Sequence of chain 1.A:
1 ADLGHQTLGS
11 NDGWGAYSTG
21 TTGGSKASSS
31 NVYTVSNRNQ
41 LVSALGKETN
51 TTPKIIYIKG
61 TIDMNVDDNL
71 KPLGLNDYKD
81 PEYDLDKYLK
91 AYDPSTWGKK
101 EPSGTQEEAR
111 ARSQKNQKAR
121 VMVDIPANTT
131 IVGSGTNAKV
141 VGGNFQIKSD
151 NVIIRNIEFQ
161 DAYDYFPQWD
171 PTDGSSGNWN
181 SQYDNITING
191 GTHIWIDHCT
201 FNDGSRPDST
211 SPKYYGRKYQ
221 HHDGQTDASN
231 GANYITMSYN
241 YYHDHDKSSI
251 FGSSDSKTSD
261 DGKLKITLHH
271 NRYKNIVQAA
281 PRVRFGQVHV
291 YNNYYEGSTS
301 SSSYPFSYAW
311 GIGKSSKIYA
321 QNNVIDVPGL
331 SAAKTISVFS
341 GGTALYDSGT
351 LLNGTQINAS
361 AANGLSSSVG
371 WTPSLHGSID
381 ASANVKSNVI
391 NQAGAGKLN

Binding-site contacts:
Ligand atom O2 contacts residue ASN178 of chain 1.A at 3.5 Å (h-bond).
Ligand atom O6A contacts residue LYS257 of chain 1.A at 3.0 Å (salt-bridge).
Ligand atom O5 contacts residue GLN278 of chain 1.A at 3.4 Å (h-bond).
Ligand atom O6B contacts residue ARG282 of chain 1.A at 3.0 Å (salt-bridge).
Ligand atom O3 contacts residue GLN182 of chain 1.A at 3.3 Å (h-bond).
Ligand atom O6A contacts residue SER253 of chain 1.A at 2.8 Å (h-bond).
Ligand atom O6A contacts residue ASP223 of chain 1.A at 2.9 Å (salt-bridge).
Ligand atom C4 contacts residue ILE250 of chain 1.A at 3.5 Å (hydrophobic).
Ligand atom O5 contacts residue CA1 of chain 1.D at 2.7 Å.
Ligand atom C6 contacts residue SER253 of chain 1.A at 3.6 Å.
Ligand atom O5 contacts residue CA1 of chain 1.E at 2.3 Å.
Ligand atom O6A contacts residue ARG282 of chain 1.A at 2.8 Å (salt-bridge).
Ligand atom O6A contacts residue CA1 of chain 1.C at 2.6 Å.
Ligand atom O6A contacts residue ASN180 of chain 1.A at 3.1 Å (h-bond).
Ligand atom C6 contacts residue LYS247 of chain 1.A at 3.6 Å.
Ligand atom O6A contacts residue CA1 of chain 1.E at 2.3 Å.
Ligand atom C6 contacts residue ARG282 of chain 1.A at 3.6 Å.
Ligand atom O6A contacts residue ASP227 of chain 1.A at 3.5 Å (salt-bridge).
Ligand atom C1 contacts residue CA1 of chain 1.E at 3.3 Å.
Ligand atom O3 contacts residue ARG284 of chain 1.A at 2.9 Å (salt-bridge).
Ligand atom O6B contacts residue LYS118 of chain 1.A at 3.5 Å (salt-bridge).
Ligand atom O6A contacts residue LYS247 of chain 1.A at 2.8 Å (salt-bridge).
Ligand atom O2 contacts residue ASN230 of chain 1.A at 3.0 Å (h-bond).
Ligand atom C1 contacts residue GLN278 of chain 1.A at 3.4 Å.
Ligand atom O6A contacts residue CA1 of chain 1.D at 2.3 Å.
Ligand atom O6B contacts residue CA1 of chain 1.C at 3.6 Å.
Ligand atom O6B contacts residue ILE250 of chain 1.A at 3.6 Å.
Ligand atom C6 contacts residue CA1 of chain 1.C at 3.5 Å.
Ligand atom C5 contacts residue CA1 of chain 1.E at 3.3 Å.
Ligand atom O3 contacts residue ASP173 of chain 1.A at 2.6 Å (salt-bridge).
Ligand atom C3 contacts residue ASP173 of chain 1.A at 3.7 Å.
Ligand atom C5 contacts residue CA1 of chain 1.D at 3.5 Å.
Ligand atom O3 contacts residue CA1 of chain 1.D at 2.7 Å.
Ligand atom O6B contacts residue CA1 of chain 1.E at 2.6 Å.
Ligand atom O6B contacts residue LYS257 of chain 1.A at 3.6 Å.
Ligand atom O2 contacts residue ARG284 of chain 1.A at 3.0 Å (salt-bridge).
Ligand atom C6 contacts residue CA1 of chain 1.D at 3.2 Å.
Ligand atom C6 contacts residue CA1 of chain 1.E at 3.1 Å.
Ligand atom O3 contacts residue ASN189 of chain 1.A at 2.6 Å (h-bond).
Ligand atom O2 contacts residue GLN182 of chain 1.A at 3.1 Å (h-bond).

A protein and the small-molecule ligand that binds it are described below.
Small molecule (SMILES): O=C(O)[C@H]1O[C@H](O[C@@H]2[C@H](O)[C@@H](O)[C@@H](O[C@@H]3[C@H](O)[C@@H](O)[C@@H](O[C@@H]4[C@H](O)[C@@H](O)[C@@H](O[C@@H]5[C@H](O)[C@@H](O)[C@@H](O)O[C@@H]5C(=O)O)O[C@@H]4C(=O)O)O[C@@H]3C(=O)O)O[C@@H]2C(=O)O)[C@H](O)[C@@H](O)[C@H]1O